Sequence of chain 1.B:
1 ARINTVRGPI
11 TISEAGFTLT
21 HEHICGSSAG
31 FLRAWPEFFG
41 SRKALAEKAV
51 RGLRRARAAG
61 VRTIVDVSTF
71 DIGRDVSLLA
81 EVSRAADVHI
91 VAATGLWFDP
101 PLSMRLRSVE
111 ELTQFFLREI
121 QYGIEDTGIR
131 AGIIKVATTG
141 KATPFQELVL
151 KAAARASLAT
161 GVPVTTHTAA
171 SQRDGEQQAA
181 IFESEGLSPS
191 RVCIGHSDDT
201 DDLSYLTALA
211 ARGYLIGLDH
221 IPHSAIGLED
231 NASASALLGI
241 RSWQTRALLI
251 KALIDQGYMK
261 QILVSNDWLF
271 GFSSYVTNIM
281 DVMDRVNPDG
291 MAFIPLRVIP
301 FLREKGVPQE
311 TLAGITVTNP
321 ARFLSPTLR

Binding-site contacts:
Ligand atom C6 contacts residue TYR122 of chain 1.A at 4.0 Å (hydrophobic).
Ligand atom C4 contacts residue GLN121 of chain 1.A at 4.0 Å.
Ligand atom C4 contacts residue TYR122 of chain 1.A at 4.0 Å (hydrophobic).
Ligand atom C10 contacts residue LEU117 of chain 1.A at 3.8 Å (hydrophobic).
Ligand atom C6 contacts residue GLN121 of chain 1.A at 4.3 Å.
Ligand atom C1 contacts residue TYR122 of chain 1.A at 4.2 Å (hydrophobic).
Ligand atom C9 contacts residue ARG118 of chain 1.A at 4.2 Å.
Ligand atom C10 contacts residue GLN121 of chain 1.A at 3.6 Å.
Ligand atom C5 contacts residue TYR122 of chain 1.A at 3.8 Å (hydrophobic).
Ligand atom C11 contacts residue TYR122 of chain 1.A at 3.3 Å (hydrophobic).
Ligand atom C12 contacts residue TYR122 of chain 1.A at 3.8 Å (hydrophobic).
Ligand atom C5 contacts residue GLN121 of chain 1.A at 3.5 Å.
Ligand atom C3 contacts residue TYR122 of chain 1.A at 3.7 Å (hydrophobic).
Ligand atom O1 contacts residue ARG118 of chain 1.A at 4.2 Å.
Ligand atom C9 contacts residue GLN121 of chain 1.A at 3.6 Å.
Ligand atom C12 contacts residue GLU37 of chain 1.B at 3.8 Å.
Ligand atom C8 contacts residue TYR122 of chain 1.A at 4.4 Å (hydrophobic).
Ligand atom O1 contacts residue TYR122 of chain 1.A at 3.9 Å.
Ligand atom C8 contacts residue GLN121 of chain 1.A at 3.8 Å.
Ligand atom C10 contacts residue ARG118 of chain 1.A at 3.6 Å.
Ligand atom C2 contacts residue TYR122 of chain 1.A at 3.7 Å (hydrophobic).
Ligand atom C11 contacts residue GLU37 of chain 1.B at 4.1 Å.
Ligand atom C8 contacts residue ARG130 of chain 1.A at 4.0 Å.
Ligand atom C10 contacts residue GLN114 of chain 1.A at 4.2 Å.
Ligand atom O2 contacts residue TYR122 of chain 1.A at 3.2 Å.

Sequence of chain 1.A:
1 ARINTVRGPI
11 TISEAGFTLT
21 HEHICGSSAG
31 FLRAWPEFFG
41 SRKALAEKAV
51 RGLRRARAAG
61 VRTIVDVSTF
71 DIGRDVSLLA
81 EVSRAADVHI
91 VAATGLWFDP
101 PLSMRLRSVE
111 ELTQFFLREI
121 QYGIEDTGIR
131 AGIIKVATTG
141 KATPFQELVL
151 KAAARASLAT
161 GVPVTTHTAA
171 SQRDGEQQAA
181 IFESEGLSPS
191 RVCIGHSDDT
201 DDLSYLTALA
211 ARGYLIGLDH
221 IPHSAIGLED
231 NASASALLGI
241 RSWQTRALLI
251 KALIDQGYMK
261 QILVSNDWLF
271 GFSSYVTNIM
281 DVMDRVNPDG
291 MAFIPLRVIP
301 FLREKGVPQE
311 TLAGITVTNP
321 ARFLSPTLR

The protein below binds the small molecule below.
Small molecule (SMILES): CCOP(=O)(Cc1ccc(C)cc1)OCC